Binding-site contacts:
Ligand atom N01 contacts residue HEM1 of chain 1.H at 2.7 Å (h-bond).
Ligand atom C27 contacts residue PHE316 of chain 1.B at 3.7 Å (hydrophobic).
Ligand atom C13 contacts residue HEM1 of chain 1.H at 3.8 Å.
Ligand atom N21 contacts residue PRO297 of chain 1.B at 3.7 Å.
Ligand atom N01 contacts residue TYR438 of chain 1.B at 3.1 Å.
Ligand atom C08 contacts residue HEM1 of chain 1.H at 3.8 Å.
Ligand atom C12 contacts residue HEM1 of chain 1.H at 3.5 Å.
Ligand atom C05 contacts residue TYR438 of chain 1.B at 3.7 Å (hydrophobic).
Ligand atom C08 contacts residue TRP410 of chain 1.B at 3.8 Å (hydrophobic).
Ligand atom C23 contacts residue HEM1 of chain 1.H at 3.3 Å.
Ligand atom C08 contacts residue VAL67 of chain 1.B at 3.8 Å (hydrophobic).
Ligand atom N22 contacts residue TRP319 of chain 1.B at 2.9 Å (h-bond).
Ligand atom N02 contacts residue MET302 of chain 1.B at 3.6 Å.
Ligand atom N22 contacts residue TYR320 of chain 1.B at 3.7 Å.
Ligand atom C04 contacts residue TYR438 of chain 1.B at 3.5 Å (hydrophobic).
Ligand atom C06 contacts residue TYR438 of chain 1.B at 3.4 Å (hydrophobic).
Ligand atom N22 contacts residue GLU324 of chain 1.B at 2.6 Å (salt-bridge).
Ligand atom C22 contacts residue GLU324 of chain 1.B at 3.5 Å.
Ligand atom N02 contacts residue HEM1 of chain 1.H at 3.3 Å (h-bond).
Ligand atom N22 contacts residue HEM1 of chain 1.H at 3.5 Å.
Ligand atom C03 contacts residue TYR438 of chain 1.B at 3.2 Å (hydrophobic).
Ligand atom C2' contacts residue TRP410 of chain 1.B at 3.6 Å (hydrophobic).
Ligand atom C2' contacts residue H4B1 of chain 1.I at 3.6 Å.
Ligand atom C27 contacts residue HEM1 of chain 1.H at 3.3 Å.
Ligand atom C26 contacts residue GLU324 of chain 1.B at 3.7 Å.
Ligand atom N21 contacts residue GLU324 of chain 1.B at 2.7 Å (salt-bridge).
Ligand atom C13 contacts residue VAL299 of chain 1.B at 3.8 Å (hydrophobic).
Ligand atom N02 contacts residue TYR438 of chain 1.B at 3.7 Å.
Ligand atom C11 contacts residue HEM1 of chain 1.H at 3.2 Å.
Ligand atom C07 contacts residue LEU68 of chain 1.B at 3.6 Å (hydrophobic).
Ligand atom C02 contacts residue TYR438 of chain 1.B at 3.2 Å (hydrophobic).
Ligand atom O09 contacts residue HEM1 of chain 1.H at 3.2 Å (h-bond).
Ligand atom N02 contacts residue ASN301 of chain 1.B at 2.9 Å (h-bond).
Ligand atom C08 contacts residue TYR438 of chain 1.B at 3.4 Å (hydrophobic).
Ligand atom C14 contacts residue GLU324 of chain 1.B at 3.8 Å.
Ligand atom C06 contacts residue HEM1 of chain 1.H at 3.6 Å.
Ligand atom C27 contacts residue GLY318 of chain 1.B at 3.5 Å.
Ligand atom C05 contacts residue LEU68 of chain 1.B at 3.8 Å (hydrophobic).
Ligand atom C02 contacts residue HEM1 of chain 1.H at 3.4 Å.
Ligand atom C10 contacts residue HEM1 of chain 1.H at 3.8 Å.

This protein binds this small molecule.
Small molecule (SMILES): Cc1cc(N)nc(CCCCCO[C@H]2CNC[C@H]2Cc2cc(C)cc(N)n2)c1

Sequence of chain 1.B:
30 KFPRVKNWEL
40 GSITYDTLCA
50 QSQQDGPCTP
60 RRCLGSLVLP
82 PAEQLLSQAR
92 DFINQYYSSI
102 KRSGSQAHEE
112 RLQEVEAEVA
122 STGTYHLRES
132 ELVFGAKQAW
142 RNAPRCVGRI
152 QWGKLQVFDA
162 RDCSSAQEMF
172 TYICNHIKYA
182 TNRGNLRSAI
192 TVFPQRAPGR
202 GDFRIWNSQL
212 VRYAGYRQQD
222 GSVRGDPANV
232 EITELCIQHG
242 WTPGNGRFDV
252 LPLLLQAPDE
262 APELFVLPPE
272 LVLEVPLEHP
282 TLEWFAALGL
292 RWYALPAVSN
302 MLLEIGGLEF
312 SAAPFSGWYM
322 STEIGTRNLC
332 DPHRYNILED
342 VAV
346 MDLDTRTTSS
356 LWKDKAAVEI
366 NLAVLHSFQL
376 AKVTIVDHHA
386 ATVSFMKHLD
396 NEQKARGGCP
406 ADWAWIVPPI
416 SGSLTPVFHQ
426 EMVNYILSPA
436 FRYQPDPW